This protein binds this small molecule.
Small molecule (SMILES): CC(=O)N[C@@H]1[C@@H](O)[C@H](O)[C@@H](CO)O[C@H]1O

Sequence of chain 1.A:
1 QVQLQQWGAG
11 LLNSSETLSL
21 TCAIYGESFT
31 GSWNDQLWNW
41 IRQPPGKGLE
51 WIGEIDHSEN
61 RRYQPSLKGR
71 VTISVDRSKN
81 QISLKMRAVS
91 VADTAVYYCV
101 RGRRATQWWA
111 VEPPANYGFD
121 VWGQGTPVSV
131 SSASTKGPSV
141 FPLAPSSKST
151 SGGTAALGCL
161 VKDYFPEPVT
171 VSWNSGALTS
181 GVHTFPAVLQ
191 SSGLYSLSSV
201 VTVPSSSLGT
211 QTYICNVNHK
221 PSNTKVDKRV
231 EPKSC

Binding-site contacts:
Ligand atom C2 contacts residue SER132 of chain 1.A at 3.9 Å.
Ligand atom O7 contacts residue ASN13 of chain 1.A at 3.0 Å (h-bond).
Ligand atom C7 contacts residue LEU12 of chain 1.A at 4.3 Å (hydrophobic).
Ligand atom C8 contacts residue PHE165 of chain 1.A at 3.6 Å (hydrophobic).
Ligand atom C3 contacts residue ALA133 of chain 1.A at 4.1 Å (hydrophobic).
Ligand atom C3 contacts residue SER132 of chain 1.A at 4.2 Å.
Ligand atom C5 contacts residue ASN13 of chain 1.A at 3.7 Å.
Ligand atom C1 contacts residue SER132 of chain 1.A at 3.3 Å.
Ligand atom N2 contacts residue ASN13 of chain 1.A at 3.0 Å (h-bond).
Ligand atom C1 contacts residue ASN13 of chain 1.A at 1.4 Å.
Ligand atom O4 contacts residue SER134 of chain 1.A at 3.9 Å.
Ligand atom O7 contacts residue LEU12 of chain 1.A at 4.5 Å.
Ligand atom O3 contacts residue SER134 of chain 1.A at 3.3 Å.
Ligand atom C2 contacts residue ALA133 of chain 1.A at 4.1 Å (hydrophobic).
Ligand atom C3 contacts residue ASN13 of chain 1.A at 3.8 Å.
Ligand atom C7 contacts residue SER131 of chain 1.A at 4.0 Å.
Ligand atom O5 contacts residue SER132 of chain 1.A at 4.2 Å.
Ligand atom N2 contacts residue ALA133 of chain 1.A at 3.0 Å (h-bond).
Ligand atom C2 contacts residue ASN13 of chain 1.A at 2.5 Å.
Ligand atom C5 contacts residue SER132 of chain 1.A at 4.4 Å.
Ligand atom C8 contacts residue LEU12 of chain 1.A at 4.0 Å (hydrophobic).
Ligand atom C4 contacts residue ASN13 of chain 1.A at 4.3 Å.
Ligand atom C8 contacts residue SER131 of chain 1.A at 3.6 Å.
Ligand atom O7 contacts residue LEU11 of chain 1.A at 4.2 Å.
Ligand atom C8 contacts residue LEU11 of chain 1.A at 4.2 Å (hydrophobic).
Ligand atom C8 contacts residue ASN13 of chain 1.A at 4.4 Å.
Ligand atom C7 contacts residue ALA133 of chain 1.A at 3.5 Å (hydrophobic).
Ligand atom N2 contacts residue SER132 of chain 1.A at 3.8 Å.
Ligand atom C4 contacts residue SER134 of chain 1.A at 4.4 Å.
Ligand atom C8 contacts residue ALA133 of chain 1.A at 3.2 Å (hydrophobic).
Ligand atom O5 contacts residue ASN13 of chain 1.A at 2.4 Å (h-bond).
Ligand atom C3 contacts residue SER134 of chain 1.A at 3.7 Å.
Ligand atom N2 contacts residue SER131 of chain 1.A at 3.9 Å.
Ligand atom C7 contacts residue ASN13 of chain 1.A at 3.3 Å.
Ligand atom O3 contacts residue ALA133 of chain 1.A at 4.2 Å.
Ligand atom N2 contacts residue SER134 of chain 1.A at 4.3 Å.